This small molecule binds to this protein.
Small molecule (SMILES): O=S(=O)(O)C[C@H]1O[C@@H](O)[C@H](O)[C@@H](O)[C@@H]1O

Sequence of chain 1.A:
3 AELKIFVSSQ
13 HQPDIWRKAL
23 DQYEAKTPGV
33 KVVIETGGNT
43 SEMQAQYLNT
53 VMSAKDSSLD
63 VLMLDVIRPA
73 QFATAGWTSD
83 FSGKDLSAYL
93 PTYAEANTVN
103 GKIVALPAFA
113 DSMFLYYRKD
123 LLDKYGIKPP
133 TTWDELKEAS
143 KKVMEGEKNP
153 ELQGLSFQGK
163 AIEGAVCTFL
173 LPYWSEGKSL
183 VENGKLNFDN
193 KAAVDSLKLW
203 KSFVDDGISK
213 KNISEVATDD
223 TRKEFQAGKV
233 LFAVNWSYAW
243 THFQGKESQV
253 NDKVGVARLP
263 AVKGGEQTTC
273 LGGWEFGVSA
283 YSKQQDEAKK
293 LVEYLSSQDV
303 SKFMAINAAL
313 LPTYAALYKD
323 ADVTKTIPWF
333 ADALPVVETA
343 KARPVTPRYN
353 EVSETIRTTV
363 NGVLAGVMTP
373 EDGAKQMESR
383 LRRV

Binding-site contacts:
Ligand atom C3 contacts residue TRP276 of chain 1.A at 3.7 Å (hydrophobic).
Ligand atom C4 contacts residue ASP67 of chain 1.A at 3.5 Å.
Ligand atom O2S6 contacts residue THR42 of chain 1.A at 3.4 Å.
Ligand atom O4 contacts residue ASP67 of chain 1.A at 2.5 Å (salt-bridge).
Ligand atom O1S6 contacts residue THR220 of chain 1.A at 3.6 Å (h-bond).
Ligand atom O3 contacts residue ASP67 of chain 1.A at 2.5 Å (salt-bridge).
Ligand atom C3 contacts residue ARG345 of chain 1.A at 4.0 Å.
Ligand atom S6 contacts residue GLY166 of chain 1.A at 3.9 Å.
Ligand atom O5 contacts residue GLN12 of chain 1.A at 4.0 Å.
Ligand atom O1 contacts residue GLN12 of chain 1.A at 3.7 Å.
Ligand atom C2 contacts residue TRP276 of chain 1.A at 3.6 Å (hydrophobic).
Ligand atom O2S6 contacts residue SER43 of chain 1.A at 2.9 Å (h-bond).
Ligand atom O3 contacts residue ARG345 of chain 1.A at 3.0 Å (salt-bridge).
Ligand atom C1 contacts residue TRP238 of chain 1.A at 3.6 Å (hydrophobic).
Ligand atom C4 contacts residue ARG345 of chain 1.A at 3.8 Å.
Ligand atom O1 contacts residue HIS13 of chain 1.A at 2.6 Å (h-bond).
Ligand atom O3 contacts residue GLY274 of chain 1.A at 3.1 Å.
Ligand atom C1 contacts residue HIS13 of chain 1.A at 3.9 Å.
Ligand atom O4 contacts residue GLU165 of chain 1.A at 3.5 Å.
Ligand atom O1S6 contacts residue GLU165 of chain 1.A at 3.6 Å.
Ligand atom C1 contacts residue ASP113 of chain 1.A at 3.7 Å.
Ligand atom O5 contacts residue TRP238 of chain 1.A at 3.3 Å (h-bond).
Ligand atom O2 contacts residue ASP113 of chain 1.A at 2.7 Å (salt-bridge).
Ligand atom S6 contacts residue THR220 of chain 1.A at 3.6 Å (h-bond).
Ligand atom O3S6 contacts residue GLN12 of chain 1.A at 2.9 Å (h-bond).
Ligand atom O1 contacts residue TRP276 of chain 1.A at 3.4 Å (h-bond).
Ligand atom C6 contacts residue GLY166 of chain 1.A at 3.8 Å.
Ligand atom O2 contacts residue GLY274 of chain 1.A at 4.0 Å.
Ligand atom O2 contacts residue TRP276 of chain 1.A at 2.9 Å (h-bond).
Ligand atom C2 contacts residue ASP113 of chain 1.A at 3.5 Å.
Ligand atom C3 contacts residue ASP67 of chain 1.A at 3.1 Å.
Ligand atom C2 contacts residue TRP238 of chain 1.A at 3.7 Å (hydrophobic).
Ligand atom O3S6 contacts residue THR220 of chain 1.A at 2.6 Å (h-bond).
Ligand atom O2 contacts residue GLY275 of chain 1.A at 3.3 Å (h-bond).
Ligand atom O3 contacts residue GLY275 of chain 1.A at 3.4 Å (h-bond).
Ligand atom O1S6 contacts residue GLY166 of chain 1.A at 2.8 Å (h-bond).
Ligand atom O4 contacts residue ARG345 of chain 1.A at 2.9 Å (salt-bridge).
Ligand atom C4 contacts residue TRP238 of chain 1.A at 3.8 Å (hydrophobic).
Ligand atom O1S6 contacts residue ILE164 of chain 1.A at 3.5 Å.
Ligand atom O1S6 contacts residue THR42 of chain 1.A at 4.0 Å.